This small molecule binds to this protein.
Small molecule (SMILES): N[C@@H](CCP(=O)(O)O)C(=O)O

Sequence of chain 1.B:
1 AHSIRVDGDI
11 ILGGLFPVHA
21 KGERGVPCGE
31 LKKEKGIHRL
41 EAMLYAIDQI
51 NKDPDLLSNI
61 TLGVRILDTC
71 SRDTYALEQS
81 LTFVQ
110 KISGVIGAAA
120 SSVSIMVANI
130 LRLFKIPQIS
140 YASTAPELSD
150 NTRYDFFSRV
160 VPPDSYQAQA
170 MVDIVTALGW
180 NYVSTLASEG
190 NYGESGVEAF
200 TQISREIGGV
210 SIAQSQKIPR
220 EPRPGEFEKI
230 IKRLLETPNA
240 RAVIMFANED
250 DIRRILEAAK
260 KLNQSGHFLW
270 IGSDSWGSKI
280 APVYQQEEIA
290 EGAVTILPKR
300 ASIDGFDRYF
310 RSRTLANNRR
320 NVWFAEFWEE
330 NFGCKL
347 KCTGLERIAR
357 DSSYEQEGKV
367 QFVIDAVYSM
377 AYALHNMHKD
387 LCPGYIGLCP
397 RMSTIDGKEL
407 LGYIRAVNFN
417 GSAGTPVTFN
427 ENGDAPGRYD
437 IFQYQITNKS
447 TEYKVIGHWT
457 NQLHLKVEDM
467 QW

Binding-site contacts:
Ligand atom C contacts residue TYR191 of chain 1.B at 3.4 Å (hydrophobic).
Ligand atom OXT contacts residue TYR191 of chain 1.B at 3.3 Å.
Ligand atom O2 contacts residue ARG39 of chain 1.B at 2.6 Å (salt-bridge).
Ligand atom OXT contacts residue SER120 of chain 1.B at 3.2 Å (h-bond).
Ligand atom O1 contacts residue ALA118 of chain 1.B at 3.6 Å.
Ligand atom P contacts residue LYS365 of chain 1.B at 3.8 Å.
Ligand atom C2 contacts residue ALA118 of chain 1.B at 3.4 Å (hydrophobic).
Ligand atom O contacts residue SER120 of chain 1.B at 2.6 Å (h-bond).
Ligand atom O3 contacts residue LYS35 of chain 1.B at 3.3 Å (salt-bridge).
Ligand atom C2 contacts residue ALA141 of chain 1.B at 3.4 Å (hydrophobic).
Ligand atom P contacts residue LYS35 of chain 1.B at 4.0 Å.
Ligand atom C contacts residue ALA119 of chain 1.B at 4.0 Å (hydrophobic).
Ligand atom CA contacts residue ASP273 of chain 1.B at 3.6 Å.
Ligand atom O3 contacts residue LYS278 of chain 1.B at 3.2 Å (salt-bridge).
Ligand atom C contacts residue SER120 of chain 1.B at 3.6 Å.
Ligand atom P contacts residue ARG39 of chain 1.B at 3.8 Å.
Ligand atom N contacts residue THR143 of chain 1.B at 2.8 Å (h-bond).
Ligand atom O1 contacts residue ARG39 of chain 1.B at 2.9 Å (salt-bridge).
Ligand atom O contacts residue ALA141 of chain 1.B at 3.7 Å.
Ligand atom O1 contacts residue ALA141 of chain 1.B at 3.6 Å.
Ligand atom C1 contacts residue ALA141 of chain 1.B at 4.0 Å (hydrophobic).
Ligand atom O contacts residue SER142 of chain 1.B at 3.3 Å.
Ligand atom C1 contacts residue LYS365 of chain 1.B at 3.6 Å.
Ligand atom N contacts residue ALA141 of chain 1.B at 2.8 Å (h-bond).
Ligand atom C1 contacts residue ASP273 of chain 1.B at 3.5 Å.
Ligand atom O3 contacts residue SER274 of chain 1.B at 3.8 Å.
Ligand atom O1 contacts residue LYS35 of chain 1.B at 3.3 Å.
Ligand atom OXT contacts residue ALA119 of chain 1.B at 3.3 Å.
Ligand atom CA contacts residue ALA141 of chain 1.B at 3.5 Å (hydrophobic).
Ligand atom O2 contacts residue LYS365 of chain 1.B at 2.8 Å (salt-bridge).
Ligand atom C contacts residue ALA118 of chain 1.B at 3.7 Å (hydrophobic).
Ligand atom CA contacts residue TYR191 of chain 1.B at 3.7 Å (hydrophobic).
Ligand atom N contacts residue ASP273 of chain 1.B at 2.7 Å (salt-bridge).
Ligand atom N contacts residue TYR191 of chain 1.B at 3.3 Å.
Ligand atom O contacts residue ALA118 of chain 1.B at 3.9 Å.
Ligand atom O2 contacts residue LYS278 of chain 1.B at 2.6 Å (salt-bridge).
Ligand atom OXT contacts residue ALA118 of chain 1.B at 4.0 Å.
Ligand atom O contacts residue THR143 of chain 1.B at 3.2 Å (h-bond).
Ligand atom P contacts residue LYS278 of chain 1.B at 3.5 Å.
Ligand atom O contacts residue TYR191 of chain 1.B at 3.5 Å.